Binding-site contacts:
Ligand atom CM4 contacts residue PHE186 of chain 9.A at 3.5 Å (hydrophobic).
Ligand atom C4 contacts residue TYR197 of chain 9.A at 3.7 Å (hydrophobic).
Ligand atom C4 contacts residue LEU106 of chain 9.A at 3.3 Å (hydrophobic).
Ligand atom N3A contacts residue PHE186 of chain 9.A at 3.1 Å.
Ligand atom F2 contacts residue PHE186 of chain 9.A at 3.1 Å.
Ligand atom F2 contacts residue VAL176 of chain 9.A at 2.7 Å.
Ligand atom N1A contacts residue ALA24 of chain 9.C at 3.3 Å.
Ligand atom C1C contacts residue TYR197 of chain 9.A at 3.7 Å (hydrophobic).
Ligand atom CM6 contacts residue VAL191 of chain 9.A at 3.7 Å (hydrophobic).
Ligand atom F3 contacts residue ALA150 of chain 9.A at 3.0 Å.
Ligand atom CM3 contacts residue ASN219 of chain 9.A at 3.5 Å.
Ligand atom C2A contacts residue PHE186 of chain 9.A at 3.3 Å (hydrophobic).
Ligand atom C2C contacts residue TYR128 of chain 9.A at 3.2 Å (hydrophobic).
Ligand atom F3 contacts residue SER175 of chain 9.A at 2.8 Å.
Ligand atom O1 contacts residue MET221 of chain 9.A at 3.7 Å.
Ligand atom F3 contacts residue PRO174 of chain 9.A at 3.1 Å.
Ligand atom CM2 contacts residue MET224 of chain 9.A at 3.5 Å (hydrophobic).
Ligand atom C1C contacts residue TYR128 of chain 9.A at 3.3 Å (hydrophobic).
Ligand atom N1A contacts residue PRO174 of chain 9.A at 3.5 Å.
Ligand atom CM6 contacts residue TYR152 of chain 9.A at 3.4 Å (hydrophobic).
Ligand atom CM4 contacts residue VAL176 of chain 9.A at 3.7 Å (hydrophobic).
Ligand atom CM4 contacts residue ALA150 of chain 9.A at 3.7 Å (hydrophobic).
Ligand atom C4B contacts residue TYR152 of chain 9.A at 3.6 Å (hydrophobic).
Ligand atom F3 contacts residue TYR152 of chain 9.A at 3.6 Å.
Ligand atom C3B contacts residue MET224 of chain 9.A at 3.6 Å (hydrophobic).
Ligand atom O1A contacts residue PHE186 of chain 9.A at 3.4 Å.
Ligand atom F3 contacts residue VAL176 of chain 9.A at 3.6 Å.
Ligand atom C3 contacts residue LEU106 of chain 9.A at 3.4 Å (hydrophobic).
Ligand atom C3C contacts residue TYR128 of chain 9.A at 3.1 Å (hydrophobic).
Ligand atom C3A contacts residue PHE186 of chain 9.A at 3.1 Å (hydrophobic).
Ligand atom O1A contacts residue PRO174 of chain 9.A at 3.4 Å.
Ligand atom C6B contacts residue TYR152 of chain 9.A at 3.6 Å (hydrophobic).
Ligand atom C2A contacts residue TYR152 of chain 9.A at 3.5 Å (hydrophobic).
Ligand atom O1A contacts residue ALA24 of chain 9.C at 3.4 Å.
Ligand atom N3A contacts residue TYR152 of chain 9.A at 3.5 Å.
Ligand atom F1 contacts residue PHE186 of chain 9.A at 3.3 Å.
Ligand atom C5B contacts residue TYR152 of chain 9.A at 3.4 Å (hydrophobic).
Ligand atom N1A contacts residue PHE186 of chain 9.A at 3.5 Å.
Ligand atom CM2 contacts residue TYR128 of chain 9.A at 3.4 Å (hydrophobic).
Ligand atom F1 contacts residue MET224 of chain 9.A at 3.7 Å.

Sequence of chain 9.C:
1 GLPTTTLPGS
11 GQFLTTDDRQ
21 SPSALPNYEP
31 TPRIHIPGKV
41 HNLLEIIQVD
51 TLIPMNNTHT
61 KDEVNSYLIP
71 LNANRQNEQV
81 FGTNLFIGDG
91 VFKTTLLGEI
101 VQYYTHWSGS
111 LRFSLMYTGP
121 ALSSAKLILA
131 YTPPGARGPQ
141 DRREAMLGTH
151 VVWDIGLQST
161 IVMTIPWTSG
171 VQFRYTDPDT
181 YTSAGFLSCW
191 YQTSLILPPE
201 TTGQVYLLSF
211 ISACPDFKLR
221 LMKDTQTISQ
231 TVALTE

The protein below binds the small molecule below.
Small molecule (SMILES): Cc1cc(CCCOc2c(C)cc(-c3noc(C(F)(F)F)n3)cc2C)on1

Sequence of chain 10.C:
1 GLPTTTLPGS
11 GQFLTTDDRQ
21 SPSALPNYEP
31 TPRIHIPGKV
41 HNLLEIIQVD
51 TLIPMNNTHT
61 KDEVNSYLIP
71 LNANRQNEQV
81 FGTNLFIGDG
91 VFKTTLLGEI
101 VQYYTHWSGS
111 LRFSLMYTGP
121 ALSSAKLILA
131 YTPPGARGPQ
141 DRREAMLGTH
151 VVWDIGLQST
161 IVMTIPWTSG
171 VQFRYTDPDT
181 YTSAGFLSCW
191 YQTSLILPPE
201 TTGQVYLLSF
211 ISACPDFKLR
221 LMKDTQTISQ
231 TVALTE

Sequence of chain 9.A:
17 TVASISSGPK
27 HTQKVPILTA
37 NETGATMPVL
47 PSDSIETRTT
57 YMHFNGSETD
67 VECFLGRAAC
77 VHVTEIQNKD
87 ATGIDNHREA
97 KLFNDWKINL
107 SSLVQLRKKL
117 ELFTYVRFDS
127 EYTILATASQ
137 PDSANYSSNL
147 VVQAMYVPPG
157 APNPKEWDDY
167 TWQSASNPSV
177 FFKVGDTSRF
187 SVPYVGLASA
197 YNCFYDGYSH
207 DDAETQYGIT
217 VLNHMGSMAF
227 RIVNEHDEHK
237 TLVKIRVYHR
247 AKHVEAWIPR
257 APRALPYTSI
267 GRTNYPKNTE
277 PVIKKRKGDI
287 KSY